The small molecule below binds the protein below.
Small molecule (SMILES): CC(C)C[C@H](NC(=O)[C@@H](O)[C@H](N)Cc1ccccc1)C(=O)O

Binding-site contacts:
Ligand atom C1 contacts residue ZN1 of chain 1.B at 3.7 Å.
Ligand atom C16 contacts residue HIS301 of chain 1.A at 3.7 Å.
Ligand atom C10 contacts residue TYR380 of chain 1.A at 3.6 Å (hydrophobic).
Ligand atom C1 contacts residue GLU268 of chain 1.A at 3.6 Å.
Ligand atom O2 contacts residue HIS301 of chain 1.A at 3.4 Å (h-bond).
Ligand atom O4 contacts residue ALA266 of chain 1.A at 3.0 Å (h-bond).
Ligand atom C9 contacts residue GLU124 of chain 1.A at 3.5 Å.
Ligand atom N2 contacts residue GLU268 of chain 1.A at 2.8 Å (salt-bridge).
Ligand atom C3 contacts residue GLU302 of chain 1.A at 3.4 Å.
Ligand atom O3 contacts residue HIS301 of chain 1.A at 3.2 Å (h-bond).
Ligand atom C3 contacts residue TYR385 of chain 1.A at 3.5 Å (hydrophobic).
Ligand atom C2 contacts residue ZN1 of chain 1.B at 3.0 Å.
Ligand atom O2 contacts residue HIS305 of chain 1.A at 3.0 Å (h-bond).
Ligand atom O3 contacts residue GLU324 of chain 1.A at 3.0 Å (salt-bridge).
Ligand atom N1 contacts residue ALA266 of chain 1.A at 3.4 Å (h-bond).
Ligand atom C2 contacts residue GLU302 of chain 1.A at 3.3 Å.
Ligand atom N2 contacts residue GLU124 of chain 1.A at 2.7 Å (salt-bridge).
Ligand atom O4 contacts residue GLY265 of chain 1.A at 2.5 Å (h-bond).
Ligand atom C6 contacts residue ALA266 of chain 1.A at 3.3 Å (hydrophobic).
Ligand atom C8 contacts residue GLU124 of chain 1.A at 3.4 Å.
Ligand atom C2 contacts residue GLU268 of chain 1.A at 3.5 Å.
Ligand atom C1 contacts residue TYR385 of chain 1.A at 3.5 Å (hydrophobic).
Ligand atom C5 contacts residue GLY265 of chain 1.A at 3.4 Å.
Ligand atom O2 contacts residue ZN1 of chain 1.B at 2.1 Å.
Ligand atom C11 contacts residue TYR380 of chain 1.A at 3.4 Å (hydrophobic).
Ligand atom C2 contacts residue ALA266 of chain 1.A at 3.3 Å (hydrophobic).
Ligand atom O4 contacts residue VAL264 of chain 1.A at 3.2 Å.
Ligand atom O1 contacts residue GOL1 of chain 1.I at 3.1 Å (h-bond).
Ligand atom C15 contacts residue HIS301 of chain 1.A at 3.6 Å.
Ligand atom C1 contacts residue GLU324 of chain 1.A at 3.5 Å.
Ligand atom N2 contacts residue GLU324 of chain 1.A at 2.9 Å (salt-bridge).
Ligand atom N2 contacts residue LYS323 of chain 1.A at 3.4 Å (salt-bridge).
Ligand atom O2 contacts residue GLU302 of chain 1.A at 2.5 Å (salt-bridge).
Ligand atom N1 contacts residue GLU302 of chain 1.A at 3.1 Å (salt-bridge).
Ligand atom O1 contacts residue GLY265 of chain 1.A at 3.5 Å (h-bond).
Ligand atom O3 contacts residue TYR385 of chain 1.A at 2.7 Å (h-bond).
Ligand atom C3 contacts residue ZN1 of chain 1.B at 3.0 Å.
Ligand atom O3 contacts residue ZN1 of chain 1.B at 2.5 Å.
Ligand atom C13 contacts residue GLU302 of chain 1.A at 3.6 Å.
Ligand atom O2 contacts residue GLU268 of chain 1.A at 2.9 Å (salt-bridge).

Sequence of chain 1.A:
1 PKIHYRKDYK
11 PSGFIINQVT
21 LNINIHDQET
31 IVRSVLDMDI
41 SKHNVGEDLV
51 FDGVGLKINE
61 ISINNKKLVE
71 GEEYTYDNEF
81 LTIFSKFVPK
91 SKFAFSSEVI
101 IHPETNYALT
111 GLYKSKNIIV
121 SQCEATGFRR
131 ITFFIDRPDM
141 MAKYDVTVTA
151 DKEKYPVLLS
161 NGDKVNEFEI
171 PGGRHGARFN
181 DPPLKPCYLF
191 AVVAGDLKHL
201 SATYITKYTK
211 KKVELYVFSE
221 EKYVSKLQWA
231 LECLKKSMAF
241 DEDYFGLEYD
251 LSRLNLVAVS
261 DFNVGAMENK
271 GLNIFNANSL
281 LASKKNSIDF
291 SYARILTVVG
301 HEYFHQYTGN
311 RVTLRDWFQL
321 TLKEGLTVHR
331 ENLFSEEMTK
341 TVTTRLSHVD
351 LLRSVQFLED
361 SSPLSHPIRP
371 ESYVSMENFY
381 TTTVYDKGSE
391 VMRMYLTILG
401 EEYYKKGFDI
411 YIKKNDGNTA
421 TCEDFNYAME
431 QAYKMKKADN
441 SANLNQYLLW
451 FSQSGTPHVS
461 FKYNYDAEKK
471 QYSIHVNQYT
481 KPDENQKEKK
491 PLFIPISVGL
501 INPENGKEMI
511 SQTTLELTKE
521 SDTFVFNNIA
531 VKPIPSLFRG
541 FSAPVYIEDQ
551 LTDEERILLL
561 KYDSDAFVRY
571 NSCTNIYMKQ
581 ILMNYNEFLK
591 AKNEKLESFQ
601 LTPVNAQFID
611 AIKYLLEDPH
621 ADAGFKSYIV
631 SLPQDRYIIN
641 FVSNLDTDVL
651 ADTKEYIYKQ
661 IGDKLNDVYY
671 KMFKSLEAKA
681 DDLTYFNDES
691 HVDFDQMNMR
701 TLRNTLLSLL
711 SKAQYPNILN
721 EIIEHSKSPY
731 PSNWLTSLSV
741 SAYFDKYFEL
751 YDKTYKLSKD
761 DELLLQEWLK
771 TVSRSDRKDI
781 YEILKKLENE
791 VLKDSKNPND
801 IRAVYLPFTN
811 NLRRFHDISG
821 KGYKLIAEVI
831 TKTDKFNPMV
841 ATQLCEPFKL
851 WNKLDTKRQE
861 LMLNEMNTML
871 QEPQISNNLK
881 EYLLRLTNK